Sequence of chain 1.A:
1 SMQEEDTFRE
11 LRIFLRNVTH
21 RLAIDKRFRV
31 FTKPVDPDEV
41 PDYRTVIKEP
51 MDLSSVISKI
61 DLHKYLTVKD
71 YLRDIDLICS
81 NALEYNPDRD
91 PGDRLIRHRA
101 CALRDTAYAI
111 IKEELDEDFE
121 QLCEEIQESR

The protein below binds the small molecule below.
Small molecule (SMILES): CCN1CCN=CC[C@]1(CC)C(=O)NCc1ccccc1

Binding-site contacts:
Ligand atom C16 contacts residue GLU113 of chain 1.A at 3.2 Å.
Ligand atom N03 contacts residue GLU113 of chain 1.A at 4.0 Å.
Ligand atom N06 contacts residue ASP116 of chain 1.A at 3.9 Å.
Ligand atom C17 contacts residue GLU113 of chain 1.A at 3.6 Å.
Ligand atom C20 contacts residue GLU113 of chain 1.A at 4.1 Å.
Ligand atom C04 contacts residue GLU113 of chain 1.A at 3.2 Å.
Ligand atom C19 contacts residue GLU114 of chain 1.A at 3.8 Å.
Ligand atom C17 contacts residue GLU114 of chain 1.A at 4.4 Å.
Ligand atom C01 contacts residue GLU113 of chain 1.A at 4.4 Å.
Ligand atom C05 contacts residue ASP116 of chain 1.A at 3.6 Å.
Ligand atom C04 contacts residue LEU115 of chain 1.A at 4.1 Å (hydrophobic).
Ligand atom C05 contacts residue GLU113 of chain 1.A at 4.3 Å.
Ligand atom C20 contacts residue GLU114 of chain 1.A at 3.5 Å.
Ligand atom N06 contacts residue LEU115 of chain 1.A at 4.4 Å.
Ligand atom C12 contacts residue GLU113 of chain 1.A at 4.3 Å.
Ligand atom N14 contacts residue GLU113 of chain 1.A at 3.1 Å (salt-bridge).
Ligand atom C19 contacts residue GLU113 of chain 1.A at 4.4 Å.
Ligand atom C18 contacts residue GLU113 of chain 1.A at 4.2 Å.
Ligand atom C15 contacts residue GLU113 of chain 1.A at 3.5 Å.
Ligand atom C07 contacts residue ASP116 of chain 1.A at 4.0 Å.
Ligand atom C21 contacts residue GLU113 of chain 1.A at 3.5 Å.
Ligand atom C05 contacts residue LEU115 of chain 1.A at 3.5 Å (hydrophobic).
Ligand atom C18 contacts residue GLU114 of chain 1.A at 3.9 Å.
Ligand atom C21 contacts residue GLU114 of chain 1.A at 4.2 Å.
Ligand atom C04 contacts residue LYS112 of chain 1.A at 4.2 Å.
Ligand atom C02 contacts residue LYS112 of chain 1.A at 4.4 Å.
Ligand atom C01 contacts residue LYS112 of chain 1.A at 3.1 Å.